Sequence of chain 1.B:
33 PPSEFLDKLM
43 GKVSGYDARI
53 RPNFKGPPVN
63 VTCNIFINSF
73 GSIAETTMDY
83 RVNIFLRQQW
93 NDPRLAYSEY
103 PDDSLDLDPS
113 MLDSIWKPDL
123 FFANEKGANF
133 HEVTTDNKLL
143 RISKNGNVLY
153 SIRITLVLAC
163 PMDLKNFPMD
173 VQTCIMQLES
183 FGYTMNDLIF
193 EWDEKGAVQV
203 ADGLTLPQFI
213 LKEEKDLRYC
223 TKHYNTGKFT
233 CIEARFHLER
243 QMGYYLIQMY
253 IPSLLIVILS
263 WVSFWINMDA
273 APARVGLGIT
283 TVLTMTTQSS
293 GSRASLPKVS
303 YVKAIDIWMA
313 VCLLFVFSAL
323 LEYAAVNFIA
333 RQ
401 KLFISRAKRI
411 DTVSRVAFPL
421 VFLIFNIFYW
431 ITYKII

Binding-site contacts:
Ligand atom C8 contacts residue ASN62 of chain 1.B at 4.2 Å.
Ligand atom O6 contacts residue PRO60 of chain 1.B at 4.0 Å.
Ligand atom O6 contacts residue PRO59 of chain 1.B at 3.4 Å.
Ligand atom N2 contacts residue ASN62 of chain 1.B at 2.9 Å (h-bond).
Ligand atom O5 contacts residue ASN62 of chain 1.B at 2.4 Å (h-bond).
Ligand atom C6 contacts residue PRO59 of chain 1.B at 3.9 Å (hydrophobic).
Ligand atom C3 contacts residue ASN62 of chain 1.B at 3.8 Å.
Ligand atom C6 contacts residue PRO60 of chain 1.B at 3.6 Å (hydrophobic).
Ligand atom C5 contacts residue ASN62 of chain 1.B at 3.7 Å.
Ligand atom C7 contacts residue GLU193 of chain 1.B at 4.4 Å.
Ligand atom C2 contacts residue ASN62 of chain 1.B at 2.5 Å.
Ligand atom C1 contacts residue ASN62 of chain 1.B at 1.4 Å.
Ligand atom C7 contacts residue ASN62 of chain 1.B at 3.7 Å.
Ligand atom C8 contacts residue GLU193 of chain 1.B at 3.7 Å.
Ligand atom O5 contacts residue PRO60 of chain 1.B at 3.8 Å.
Ligand atom C4 contacts residue ASN62 of chain 1.B at 4.3 Å.
Ligand atom C5 contacts residue PRO60 of chain 1.B at 4.3 Å (hydrophobic).

The small molecule below binds the protein below.
Small molecule (SMILES): CC(=O)N[C@@H]1[C@@H](O)[C@H](O)[C@@H](CO)O[C@H]1O